Binding-site contacts:
Ligand atom C9 contacts residue PRO92 of chain 1.A at 3.4 Å (hydrophobic).
Ligand atom C18 contacts residue LEU17 of chain 1.A at 3.2 Å (hydrophobic).
Ligand atom C20 contacts residue GLY18 of chain 1.A at 3.8 Å.
Ligand atom N29 contacts residue GLU89 of chain 1.A at 3.0 Å (salt-bridge).
Ligand atom N29 contacts residue ALA38 of chain 1.A at 3.5 Å.
Ligand atom C16 contacts residue LEU17 of chain 1.A at 3.6 Å (hydrophobic).
Ligand atom C10 contacts residue ALA91 of chain 1.A at 3.2 Å (hydrophobic).
Ligand atom C9 contacts residue GLY94 of chain 1.A at 3.3 Å.
Ligand atom C10 contacts residue GLY94 of chain 1.A at 3.2 Å.
Ligand atom C24 contacts residue GLY18 of chain 1.A at 3.8 Å.
Ligand atom C27 contacts residue LEU141 of chain 1.A at 3.8 Å (hydrophobic).
Ligand atom C30 contacts residue ALA38 of chain 1.A at 3.5 Å (hydrophobic).
Ligand atom C23 contacts residue GLY20 of chain 1.A at 3.8 Å.
Ligand atom C27 contacts residue ALA91 of chain 1.A at 3.8 Å (hydrophobic).
Ligand atom C14 contacts residue ALA91 of chain 1.A at 3.8 Å (hydrophobic).
Ligand atom C13 contacts residue GLY94 of chain 1.A at 3.9 Å.
Ligand atom N29 contacts residue TYR90 of chain 1.A at 3.6 Å.
Ligand atom C4 contacts residue PRO92 of chain 1.A at 3.4 Å (hydrophobic).
Ligand atom C31 contacts residue LEU141 of chain 1.A at 3.7 Å (hydrophobic).
Ligand atom C23 contacts residue LYS19 of chain 1.A at 3.6 Å.
Ligand atom C7 contacts residue GLU99 of chain 1.A at 3.5 Å.
Ligand atom N28 contacts residue ALA91 of chain 1.A at 2.7 Å (h-bond).
Ligand atom C25 contacts residue VAL25 of chain 1.A at 3.3 Å (hydrophobic).
Ligand atom C3 contacts residue PRO92 of chain 1.A at 3.7 Å (hydrophobic).
Ligand atom N17 contacts residue LEU17 of chain 1.A at 3.5 Å (h-bond).
Ligand atom N26 contacts residue LEU141 of chain 1.A at 3.8 Å.
Ligand atom C30 contacts residue LEU141 of chain 1.A at 3.7 Å (hydrophobic).
Ligand atom C32 contacts residue ALA38 of chain 1.A at 3.6 Å (hydrophobic).
Ligand atom C13 contacts residue ARG15 of chain 1.A at 3.6 Å.
Ligand atom C22 contacts residue GLY18 of chain 1.A at 3.8 Å.
Ligand atom C12 contacts residue GLY94 of chain 1.A at 3.6 Å.
Ligand atom C14 contacts residue LEU141 of chain 1.A at 3.8 Å (hydrophobic).
Ligand atom C21 contacts residue GLY18 of chain 1.A at 3.7 Å.
Ligand atom N26 contacts residue ALA91 of chain 1.A at 3.0 Å (h-bond).
Ligand atom N15 contacts residue LEU141 of chain 1.A at 3.8 Å.
Ligand atom C11 contacts residue GLY94 of chain 1.A at 3.4 Å.
Ligand atom N29 contacts residue ALA91 of chain 1.A at 3.4 Å (h-bond).
Ligand atom C23 contacts residue GLY18 of chain 1.A at 3.8 Å.
Ligand atom N28 contacts residue TYR90 of chain 1.A at 3.5 Å.
Ligand atom C8 contacts residue ARG15 of chain 1.A at 3.8 Å.

This protein binds this small molecule.
Small molecule (SMILES): Cc1cc(Nc2nc(/C=C/c3ccccc3)nc3cc(N4CCN(C)CC4)ccc23)n[nH]1

Sequence of chain 1.A:
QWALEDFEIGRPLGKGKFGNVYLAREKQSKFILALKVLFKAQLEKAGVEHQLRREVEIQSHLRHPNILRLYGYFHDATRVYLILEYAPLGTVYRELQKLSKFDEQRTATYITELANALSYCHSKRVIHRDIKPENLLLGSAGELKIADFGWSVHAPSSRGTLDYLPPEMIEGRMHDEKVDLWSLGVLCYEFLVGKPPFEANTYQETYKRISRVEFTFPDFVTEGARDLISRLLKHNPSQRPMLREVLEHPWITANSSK